Sequence of chain 1.C:
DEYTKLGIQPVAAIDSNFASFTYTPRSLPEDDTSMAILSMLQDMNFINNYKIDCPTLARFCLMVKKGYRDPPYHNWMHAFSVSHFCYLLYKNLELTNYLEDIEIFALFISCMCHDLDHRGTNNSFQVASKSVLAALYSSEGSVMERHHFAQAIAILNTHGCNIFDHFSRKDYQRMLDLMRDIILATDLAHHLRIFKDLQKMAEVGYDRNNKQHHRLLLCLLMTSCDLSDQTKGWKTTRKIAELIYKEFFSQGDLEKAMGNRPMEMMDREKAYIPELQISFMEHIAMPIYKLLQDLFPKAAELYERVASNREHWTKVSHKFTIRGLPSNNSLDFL

Binding-site contacts:
Ligand atom C16 contacts residue ILE251 of chain 1.C at 3.6 Å (hydrophobic).
Ligand atom N12 contacts residue PHE287 of chain 1.C at 3.4 Å.
Ligand atom C19 contacts residue GLN237 of chain 1.C at 3.8 Å.
Ligand atom N10 contacts residue PHE287 of chain 1.C at 3.4 Å.
Ligand atom C27 contacts residue LEU283 of chain 1.C at 3.3 Å (hydrophobic).
Ligand atom C13 contacts residue GLN284 of chain 1.C at 3.1 Å.
Ligand atom C11 contacts residue GLN237 of chain 1.C at 3.7 Å.
Ligand atom C28 contacts residue SER286 of chain 1.C at 3.6 Å.
Ligand atom C13 contacts residue PHE287 of chain 1.C at 3.6 Å (hydrophobic).
Ligand atom C11 contacts residue ILE251 of chain 1.C at 3.2 Å (hydrophobic).
Ligand atom C11 contacts residue PHE287 of chain 1.C at 3.1 Å (hydrophobic).
Ligand atom N17 contacts residue PHE287 of chain 1.C at 3.4 Å.
Ligand atom C27 contacts residue PHE287 of chain 1.C at 3.8 Å (hydrophobic).
Ligand atom C23 contacts residue MET272 of chain 1.C at 3.7 Å (hydrophobic).
Ligand atom N8 contacts residue PHE255 of chain 1.C at 3.7 Å.
Ligand atom N12 contacts residue ILE251 of chain 1.C at 3.8 Å.
Ligand atom C19 contacts residue LEU234 of chain 1.C at 3.6 Å (hydrophobic).
Ligand atom C22 contacts residue MET272 of chain 1.C at 3.4 Å (hydrophobic).
Ligand atom C20 contacts residue PHE287 of chain 1.C at 3.7 Å (hydrophobic).
Ligand atom N14 contacts residue PHE287 of chain 1.C at 3.8 Å.
Ligand atom C26 contacts residue MET272 of chain 1.C at 3.5 Å (hydrophobic).
Ligand atom N17 contacts residue ILE251 of chain 1.C at 3.4 Å.
Ligand atom C21 contacts residue PHE287 of chain 1.C at 3.6 Å (hydrophobic).
Ligand atom C21 contacts residue MET272 of chain 1.C at 3.5 Å (hydrophobic).
Ligand atom N17 contacts residue GLN237 of chain 1.C at 2.9 Å (h-bond).
Ligand atom C3 contacts residue PHE255 of chain 1.C at 3.7 Å (hydrophobic).
Ligand atom C18 contacts residue ILE251 of chain 1.C at 3.5 Å (hydrophobic).
Ligand atom C22 contacts residue PHE287 of chain 1.C at 3.8 Å (hydrophobic).
Ligand atom C18 contacts residue PHE287 of chain 1.C at 3.5 Å (hydrophobic).
Ligand atom C26 contacts residue LEU283 of chain 1.C at 3.4 Å (hydrophobic).
Ligand atom C24 contacts residue ILE291 of chain 1.C at 3.4 Å (hydrophobic).
Ligand atom C1 contacts residue PHE255 of chain 1.C at 3.8 Å (hydrophobic).
Ligand atom C15 contacts residue PHE287 of chain 1.C at 3.8 Å (hydrophobic).
Ligand atom C15 contacts residue ILE251 of chain 1.C at 3.7 Å (hydrophobic).
Ligand atom N12 contacts residue GLN284 of chain 1.C at 3.2 Å (h-bond).
Ligand atom C27 contacts residue MET272 of chain 1.C at 3.8 Å (hydrophobic).
Ligand atom C19 contacts residue TYR80 of chain 1.C at 3.6 Å (hydrophobic).
Ligand atom C26 contacts residue PHE287 of chain 1.C at 3.6 Å (hydrophobic).
Ligand atom C2 contacts residue PHE255 of chain 1.C at 3.7 Å (hydrophobic).
Ligand atom N10 contacts residue ILE251 of chain 1.C at 3.3 Å.

A protein and the small-molecule ligand that binds it are described below.
Small molecule (SMILES): Cc1cc(N2CCC[C@@H](C(=O)Nc3ccc4ccccc4c3)C2)n2ncnc2n1